Binding-site contacts:
Ligand atom O6 contacts residue TRP84 of chain 1.C at 3.2 Å.
Ligand atom C4 contacts residue TRP156 of chain 1.C at 3.7 Å (hydrophobic).
Ligand atom C5 contacts residue TRP187 of chain 1.C at 3.9 Å (hydrophobic).
Ligand atom O5 contacts residue TRP187 of chain 1.C at 4.0 Å.
Ligand atom O6 contacts residue GLY108 of chain 1.C at 4.2 Å.
Ligand atom C3 contacts residue ASP134 of chain 1.C at 3.9 Å.
Ligand atom C4 contacts residue ASP134 of chain 1.C at 3.3 Å.
Ligand atom O6 contacts residue LEU107 of chain 1.C at 4.2 Å.
Ligand atom C4 contacts residue GLY132 of chain 1.C at 4.3 Å.
Ligand atom C6 contacts residue GLY132 of chain 1.C at 3.6 Å.
Ligand atom C6 contacts residue TRP84 of chain 1.C at 4.0 Å (hydrophobic).
Ligand atom O3 contacts residue GLN135 of chain 1.C at 3.9 Å.
Ligand atom C5 contacts residue TRP156 of chain 1.C at 4.1 Å (hydrophobic).
Ligand atom C2 contacts residue ASN86 of chain 1.C at 4.0 Å.
Ligand atom O3 contacts residue TRP156 of chain 1.C at 4.0 Å.
Ligand atom C1 contacts residue ASN86 of chain 1.C at 3.7 Å.
Ligand atom O4 contacts residue CYS110 of chain 1.C at 3.2 Å.
Ligand atom O3 contacts residue CYS110 of chain 1.C at 4.4 Å.
Ligand atom O1 contacts residue ASN86 of chain 1.C at 2.8 Å (h-bond).
Ligand atom O3 contacts residue ASP134 of chain 1.C at 2.8 Å (salt-bridge).
Ligand atom C3 contacts residue TRP156 of chain 1.C at 3.9 Å (hydrophobic).
Ligand atom C2 contacts residue CYS110 of chain 1.C at 4.0 Å (hydrophobic).
Ligand atom O4 contacts residue GLY132 of chain 1.C at 3.5 Å.
Ligand atom O6 contacts residue TRP156 of chain 1.C at 4.2 Å.
Ligand atom O6 contacts residue TRP187 of chain 1.C at 4.2 Å.
Ligand atom C3 contacts residue GLY186 of chain 1.C at 4.3 Å.
Ligand atom C6 contacts residue TRP156 of chain 1.C at 4.5 Å (hydrophobic).
Ligand atom O6 contacts residue GLY132 of chain 1.C at 4.2 Å.
Ligand atom O5 contacts residue TRP84 of chain 1.C at 4.3 Å.
Ligand atom O4 contacts residue TRP156 of chain 1.C at 4.2 Å.
Ligand atom C6 contacts residue GLY108 of chain 1.C at 4.1 Å.
Ligand atom O5 contacts residue ASN86 of chain 1.C at 3.5 Å (h-bond).
Ligand atom C1 contacts residue TRP187 of chain 1.C at 3.8 Å (hydrophobic).
Ligand atom O4 contacts residue ASP134 of chain 1.C at 2.5 Å (salt-bridge).
Ligand atom O2 contacts residue TRP187 of chain 1.C at 3.9 Å.

Sequence of chain 1.C:
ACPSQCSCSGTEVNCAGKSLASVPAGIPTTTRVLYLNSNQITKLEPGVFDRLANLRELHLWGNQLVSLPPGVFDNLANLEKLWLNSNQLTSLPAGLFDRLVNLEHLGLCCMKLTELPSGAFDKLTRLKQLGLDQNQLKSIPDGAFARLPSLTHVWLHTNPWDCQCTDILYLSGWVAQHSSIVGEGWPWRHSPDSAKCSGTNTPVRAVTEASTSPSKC

This protein binds this small molecule.
Small molecule (SMILES): OC[C@H]1O[C@@H](O)[C@H](O)[C@@H](O)[C@H]1O